The small molecule below binds the protein below.
Small molecule (SMILES): CC(=O)N[C@H]1[C@H](O[C@H]2[C@H](O)[C@@H](NC(C)=O)CO[C@@H]2CO)O[C@H](CO)[C@@H](O)[C@@H]1O

Binding-site contacts:
Ligand atom C4 contacts residue ASN313 of chain 1.D at 4.3 Å.
Ligand atom C7 contacts residue ASN313 of chain 1.D at 3.4 Å.
Ligand atom C1 contacts residue ASN313 of chain 1.D at 1.5 Å.
Ligand atom N2 contacts residue ASN313 of chain 1.D at 2.8 Å (h-bond).
Ligand atom C8 contacts residue ASN313 of chain 1.D at 4.5 Å.
Ligand atom C5 contacts residue ASN313 of chain 1.D at 3.7 Å.
Ligand atom C2 contacts residue ASN313 of chain 1.D at 2.5 Å.
Ligand atom O5 contacts residue ASN313 of chain 1.D at 2.5 Å (h-bond).
Ligand atom C3 contacts residue ASN313 of chain 1.D at 3.8 Å.
Ligand atom O7 contacts residue ASN313 of chain 1.D at 3.5 Å (h-bond).

Sequence of chain 1.D:
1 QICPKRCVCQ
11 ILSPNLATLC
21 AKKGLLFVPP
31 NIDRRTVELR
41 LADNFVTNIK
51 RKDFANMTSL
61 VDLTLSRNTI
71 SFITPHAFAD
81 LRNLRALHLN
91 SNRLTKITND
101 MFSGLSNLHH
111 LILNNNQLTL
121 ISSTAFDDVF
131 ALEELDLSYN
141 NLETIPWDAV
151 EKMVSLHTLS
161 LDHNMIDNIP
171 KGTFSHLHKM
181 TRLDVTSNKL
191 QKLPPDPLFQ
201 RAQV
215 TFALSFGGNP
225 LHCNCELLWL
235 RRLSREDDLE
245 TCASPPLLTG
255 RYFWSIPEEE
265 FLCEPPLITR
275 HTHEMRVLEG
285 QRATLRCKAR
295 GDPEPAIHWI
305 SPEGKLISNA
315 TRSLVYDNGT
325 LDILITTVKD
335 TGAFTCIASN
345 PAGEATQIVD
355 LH